Sequence of chain 1.A:
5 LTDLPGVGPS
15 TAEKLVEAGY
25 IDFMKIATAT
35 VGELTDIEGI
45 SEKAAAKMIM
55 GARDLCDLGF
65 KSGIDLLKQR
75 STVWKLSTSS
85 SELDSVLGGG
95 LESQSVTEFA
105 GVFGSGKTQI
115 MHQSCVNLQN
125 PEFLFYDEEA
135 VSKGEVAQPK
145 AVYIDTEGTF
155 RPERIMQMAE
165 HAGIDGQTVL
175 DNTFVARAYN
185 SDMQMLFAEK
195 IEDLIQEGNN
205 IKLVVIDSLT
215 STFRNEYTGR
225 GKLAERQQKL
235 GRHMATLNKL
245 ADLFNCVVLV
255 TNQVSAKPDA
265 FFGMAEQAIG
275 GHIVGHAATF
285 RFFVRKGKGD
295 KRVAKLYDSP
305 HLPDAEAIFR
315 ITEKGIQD

The small molecule below binds the protein below.
Small molecule (SMILES): Nc1ncnc2c1ncn2[C@@H]1O[C@H](CO[P](=O)(O)O[P](=O)(O)NP(=O)(O)O)[C@@H](O)[C@H]1O

Binding-site contacts:
Ligand atom O3A contacts residue SER109 of chain 1.A at 3.6 Å (h-bond).
Ligand atom N6 contacts residue ARG158 of chain 1.A at 3.0 Å (salt-bridge).
Ligand atom O2B contacts residue GLY110 of chain 1.A at 3.4 Å (h-bond).
Ligand atom O2B contacts residue SER109 of chain 1.A at 3.4 Å (h-bond).
Ligand atom O1B contacts residue LYS111 of chain 1.A at 3.7 Å.
Ligand atom N3B contacts residue GLY108 of chain 1.A at 2.8 Å (h-bond).
Ligand atom O3G contacts residue PHE107 of chain 1.A at 3.2 Å.
Ligand atom O1A contacts residue LYS111 of chain 1.A at 3.6 Å.
Ligand atom O3A contacts residue GLY108 of chain 1.A at 3.2 Å.
Ligand atom O4' contacts residue GLN113 of chain 1.A at 3.7 Å.
Ligand atom O3G contacts residue LYS111 of chain 1.A at 2.7 Å (salt-bridge).
Ligand atom C8 contacts residue GLN113 of chain 1.A at 3.6 Å.
Ligand atom N1 contacts residue GLU317 of chain 1.A at 3.6 Å.
Ligand atom PB contacts residue LYS111 of chain 1.A at 3.7 Å.
Ligand atom PB contacts residue MG1 of chain 1.B at 3.4 Å.
Ligand atom C6 contacts residue ARG158 of chain 1.A at 3.4 Å.
Ligand atom O2G contacts residue K1 of chain 1.E at 2.8 Å.
Ligand atom C2 contacts residue THR316 of chain 1.A at 3.6 Å.
Ligand atom O1G contacts residue MG1 of chain 1.B at 2.0 Å.
Ligand atom PG contacts residue K1 of chain 1.E at 3.4 Å.
Ligand atom O1A contacts residue GLN113 of chain 1.A at 2.8 Å (h-bond).
Ligand atom PG contacts residue LYS111 of chain 1.A at 3.6 Å.
Ligand atom PG contacts residue MG1 of chain 1.B at 3.2 Å.
Ligand atom O3A contacts residue GLY110 of chain 1.A at 3.0 Å (h-bond).
Ligand atom O2G contacts residue K1 of chain 1.D at 2.7 Å.
Ligand atom N3B contacts residue MG1 of chain 1.B at 3.5 Å.
Ligand atom N7 contacts residue ARG158 of chain 1.A at 3.6 Å (salt-bridge).
Ligand atom O1B contacts residue THR112 of chain 1.A at 2.9 Å (h-bond).
Ligand atom O2B contacts residue LYS111 of chain 1.A at 2.6 Å (salt-bridge).
Ligand atom O1B contacts residue MG1 of chain 1.B at 2.2 Å.
Ligand atom PB contacts residue GLY108 of chain 1.A at 3.5 Å.
Ligand atom O5' contacts residue GLN113 of chain 1.A at 3.4 Å (h-bond).
Ligand atom O2B contacts residue GLY108 of chain 1.A at 3.6 Å.
Ligand atom O1G contacts residue K1 of chain 1.E at 2.9 Å.
Ligand atom N6 contacts residue GLN161 of chain 1.A at 3.0 Å (h-bond).
Ligand atom PA contacts residue GLN113 of chain 1.A at 3.6 Å.
Ligand atom O1A contacts residue GLY110 of chain 1.A at 3.4 Å.
Ligand atom O1G contacts residue GLU151 of chain 1.A at 3.7 Å.
Ligand atom C5 contacts residue ARG158 of chain 1.A at 3.6 Å.
Ligand atom O1A contacts residue THR112 of chain 1.A at 3.0 Å (h-bond).